Sequence of chain 3.A:
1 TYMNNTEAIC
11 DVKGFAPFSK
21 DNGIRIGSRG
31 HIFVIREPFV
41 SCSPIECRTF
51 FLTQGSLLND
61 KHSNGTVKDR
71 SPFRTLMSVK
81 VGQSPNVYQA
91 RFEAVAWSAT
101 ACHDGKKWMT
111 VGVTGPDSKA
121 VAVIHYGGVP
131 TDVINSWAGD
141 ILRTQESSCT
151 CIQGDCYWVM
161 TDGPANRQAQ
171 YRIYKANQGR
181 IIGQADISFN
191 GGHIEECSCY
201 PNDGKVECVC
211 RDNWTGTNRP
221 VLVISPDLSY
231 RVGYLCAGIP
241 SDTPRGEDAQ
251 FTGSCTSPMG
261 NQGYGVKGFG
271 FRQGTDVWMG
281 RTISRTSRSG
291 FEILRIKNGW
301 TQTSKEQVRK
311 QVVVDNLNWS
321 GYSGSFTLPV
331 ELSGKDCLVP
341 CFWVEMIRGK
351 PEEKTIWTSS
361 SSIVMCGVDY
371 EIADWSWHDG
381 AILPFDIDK

Binding-site contacts:
Ligand atom CAJ contacts residue GLU37 of chain 3.A at 2.9 Å.
Ligand atom CAC contacts residue ARG211 of chain 3.A at 3.4 Å.
Ligand atom CAM contacts residue GLU195 of chain 3.A at 3.6 Å.
Ligand atom CAA contacts residue ARG74 of chain 3.A at 3.3 Å.
Ligand atom CAC contacts residue GLU195 of chain 3.A at 3.6 Å.
Ligand atom NAO contacts residue ASP69 of chain 3.A at 3.0 Å (salt-bridge).
Ligand atom OAH contacts residue TRP97 of chain 3.A at 2.3 Å (h-bond).
Ligand atom CAB contacts residue ARG143 of chain 3.A at 3.5 Å.
Ligand atom OAF contacts residue TYR264 of chain 3.A at 3.7 Å.
Ligand atom CAL contacts residue ARG143 of chain 3.A at 3.2 Å.
Ligand atom CAK contacts residue ARG74 of chain 3.A at 3.4 Å.
Ligand atom CAT contacts residue TYR264 of chain 3.A at 3.8 Å (hydrophobic).
Ligand atom CAV contacts residue GLU37 of chain 3.A at 3.2 Å.
Ligand atom CAW contacts residue GLU37 of chain 3.A at 3.6 Å.
Ligand atom CAZ contacts residue GLU196 of chain 3.A at 3.6 Å.
Ligand atom OAG contacts residue TYR322 of chain 3.A at 3.7 Å.
Ligand atom OAH contacts residue ASP69 of chain 3.A at 3.8 Å.
Ligand atom CAT contacts residue ARG211 of chain 3.A at 3.6 Å.
Ligand atom CAK contacts residue LEU52 of chain 3.A at 3.8 Å (hydrophobic).
Ligand atom OAF contacts residue TYR322 of chain 3.A at 3.0 Å (h-bond).
Ligand atom OAF contacts residue ARG288 of chain 3.A at 3.1 Å (salt-bridge).
Ligand atom CAW contacts residue TRP97 of chain 3.A at 3.6 Å (hydrophobic).
Ligand atom OAG contacts residue TYR264 of chain 3.A at 3.6 Å.
Ligand atom CAW contacts residue ASP69 of chain 3.A at 3.5 Å.
Ligand atom CAA contacts residue ARG36 of chain 3.A at 3.5 Å.
Ligand atom CAU contacts residue TYR322 of chain 3.A at 3.1 Å (hydrophobic).
Ligand atom CAC contacts residue GLU196 of chain 3.A at 3.8 Å.
Ligand atom OAF contacts residue ARG211 of chain 3.A at 2.6 Å (salt-bridge).
Ligand atom OAE contacts residue ARG70 of chain 3.A at 3.2 Å (salt-bridge).
Ligand atom CAT contacts residue ARG288 of chain 3.A at 3.8 Å.
Ligand atom OAG contacts residue ARG288 of chain 3.A at 3.3 Å (salt-bridge).
Ligand atom CAT contacts residue TYR322 of chain 3.A at 3.0 Å (hydrophobic).
Ligand atom CAL contacts residue GLU195 of chain 3.A at 3.6 Å.
Ligand atom CAM contacts residue GLU196 of chain 3.A at 3.4 Å.
Ligand atom CAK contacts residue GLU37 of chain 3.A at 3.1 Å.
Ligand atom NBB contacts residue GLU37 of chain 3.A at 3.5 Å (salt-bridge).
Ligand atom CAA contacts residue GLU37 of chain 3.A at 3.6 Å.
Ligand atom NAP contacts residue ASP69 of chain 3.A at 3.5 Å (salt-bridge).
Ligand atom CAI contacts residue TYR322 of chain 3.A at 3.2 Å (hydrophobic).
Ligand atom CAL contacts residue ALA165 of chain 3.A at 3.7 Å (hydrophobic).

A protein and the small-molecule ligand that binds it are described below.
Small molecule (SMILES): CCC(CC)O[C@@H]1CC(C(=O)O)=C[C@H](n2cc([C@H](O)CC)nn2)[C@H]1NC(C)=O